Sequence of chain 1.D:
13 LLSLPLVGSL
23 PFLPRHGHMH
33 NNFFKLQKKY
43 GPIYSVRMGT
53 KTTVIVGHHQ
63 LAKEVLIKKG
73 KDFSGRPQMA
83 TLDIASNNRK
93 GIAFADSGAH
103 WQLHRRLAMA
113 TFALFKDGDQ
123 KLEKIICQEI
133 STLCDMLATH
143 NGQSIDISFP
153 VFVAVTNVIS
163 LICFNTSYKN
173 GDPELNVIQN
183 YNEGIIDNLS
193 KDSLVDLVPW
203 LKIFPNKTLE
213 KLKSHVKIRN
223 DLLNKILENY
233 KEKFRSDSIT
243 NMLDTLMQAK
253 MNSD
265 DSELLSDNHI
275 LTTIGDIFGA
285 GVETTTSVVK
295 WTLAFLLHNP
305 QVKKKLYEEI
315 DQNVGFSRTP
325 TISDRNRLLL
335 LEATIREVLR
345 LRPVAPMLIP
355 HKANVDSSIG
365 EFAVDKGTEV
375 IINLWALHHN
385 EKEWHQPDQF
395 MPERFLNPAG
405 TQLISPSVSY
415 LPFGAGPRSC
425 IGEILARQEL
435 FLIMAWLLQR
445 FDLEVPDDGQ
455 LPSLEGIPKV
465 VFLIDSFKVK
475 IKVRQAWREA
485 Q

Binding-site contacts:
Ligand atom O13 contacts residue GLY279 of chain 1.D at 3.8 Å.
Ligand atom C14 contacts residue VAL465 of chain 1.D at 3.8 Å (hydrophobic).
Ligand atom N12 contacts residue GLY279 of chain 1.D at 3.4 Å.
Ligand atom C02 contacts residue ASN184 of chain 1.D at 4.0 Å.
Ligand atom C08 contacts residue ALA284 of chain 1.D at 4.0 Å (hydrophobic).
Ligand atom C09 contacts residue ALA284 of chain 1.D at 3.9 Å (hydrophobic).
Ligand atom C11 contacts residue GLY279 of chain 1.D at 3.4 Å.
Ligand atom C06 contacts residue ASP280 of chain 1.D at 3.3 Å.
Ligand atom C16 contacts residue VAL464 of chain 1.D at 3.0 Å (hydrophobic).
Ligand atom C01 contacts residue ASP280 of chain 1.D at 4.0 Å.
Ligand atom C22 contacts residue GLY279 of chain 1.D at 3.5 Å.
Ligand atom C16 contacts residue VAL465 of chain 1.D at 3.9 Å (hydrophobic).
Ligand atom C10 contacts residue ALA284 of chain 1.D at 4.1 Å (hydrophobic).
Ligand atom C04 contacts residue GLY283 of chain 1.D at 4.0 Å.
Ligand atom C22 contacts residue ALA87 of chain 1.D at 3.9 Å (hydrophobic).
Ligand atom O23 contacts residue THR288 of chain 1.D at 3.9 Å.
Ligand atom N12 contacts residue ASP280 of chain 1.D at 2.6 Å (salt-bridge).
Ligand atom C02 contacts residue GLY283 of chain 1.D at 3.8 Å.
Ligand atom C07 contacts residue ALA284 of chain 1.D at 3.9 Å (hydrophobic).
Ligand atom O13 contacts residue ARG221 of chain 1.D at 2.7 Å (salt-bridge).
Ligand atom C11 contacts residue ASP280 of chain 1.D at 3.7 Å.
Ligand atom C22 contacts residue ASP280 of chain 1.D at 3.3 Å.
Ligand atom O23 contacts residue VAL465 of chain 1.D at 3.0 Å.
Ligand atom N12 contacts residue ARG221 of chain 1.D at 3.8 Å.
Ligand atom C21 contacts residue HEM1 of chain 1.L at 3.2 Å.
Ligand atom C15 contacts residue VAL465 of chain 1.D at 3.5 Å (hydrophobic).
Ligand atom C10 contacts residue ALA95 of chain 1.D at 4.1 Å (hydrophobic).
Ligand atom C04 contacts residue ALA284 of chain 1.D at 3.8 Å (hydrophobic).
Ligand atom C01 contacts residue GLY279 of chain 1.D at 3.8 Å.
Ligand atom C16 contacts residue VAL348 of chain 1.D at 4.0 Å (hydrophobic).
Ligand atom C03 contacts residue ALA284 of chain 1.D at 4.0 Å (hydrophobic).
Ligand atom N17 contacts residue VAL348 of chain 1.D at 4.0 Å.
Ligand atom C15 contacts residue VAL464 of chain 1.D at 3.2 Å (hydrophobic).
Ligand atom N20 contacts residue HEM1 of chain 1.L at 2.1 Å.
Ligand atom C19 contacts residue HEM1 of chain 1.L at 3.0 Å.
Ligand atom C03 contacts residue GLY283 of chain 1.D at 3.8 Å.
Ligand atom C22 contacts residue ARG221 of chain 1.D at 3.4 Å.
Ligand atom C22 contacts residue THR276 of chain 1.D at 3.5 Å.
Ligand atom C21 contacts residue ALA284 of chain 1.D at 3.7 Å (hydrophobic).
Ligand atom C11 contacts residue ARG221 of chain 1.D at 3.5 Å.

The small molecule below binds the protein below.
Small molecule (SMILES): CNC(=O)c1ccc2cc([C@@]3(O)CCn4cncc43)ccc2c1